A small-molecule ligand and the protein it binds are described below.
Small molecule (SMILES): O=P(O)(O)C[C@@H](O)Cn1cncn1

Binding-site contacts:
Ligand atom O12 contacts residue SER197 of chain 10.A at 2.6 Å (h-bond).
Ligand atom C3 contacts residue MN1 of chain 10.B at 3.2 Å.
Ligand atom C5 contacts residue HIS167 of chain 6.A at 3.3 Å.
Ligand atom N2 contacts residue GLU171 of chain 6.A at 3.8 Å.
Ligand atom C7 contacts residue GLU171 of chain 6.A at 3.5 Å.
Ligand atom C6 contacts residue MN1 of chain 10.C at 3.5 Å.
Ligand atom O13 contacts residue HIS45 of chain 6.A at 3.3 Å (h-bond).
Ligand atom N4 contacts residue GLU75 of chain 19.A at 3.1 Å (salt-bridge).
Ligand atom O13 contacts residue MN1 of chain 10.C at 2.4 Å.
Ligand atom C7 contacts residue GLU19 of chain 19.A at 3.4 Å.
Ligand atom C5 contacts residue MN1 of chain 10.B at 3.3 Å.
Ligand atom C7 contacts residue MN1 of chain 10.C at 3.5 Å.
Ligand atom C5 contacts residue MN1 of chain 10.C at 3.3 Å.
Ligand atom N1 contacts residue MN1 of chain 10.C at 2.3 Å.
Ligand atom O11 contacts residue LYS199 of chain 10.A at 2.7 Å (salt-bridge).
Ligand atom O13 contacts residue GLU19 of chain 19.A at 2.7 Å (salt-bridge).
Ligand atom O10 contacts residue LYS175 of chain 6.A at 2.7 Å (salt-bridge).
Ligand atom O10 contacts residue ARG119 of chain 10.A at 3.0 Å (salt-bridge).
Ligand atom C3 contacts residue LEU105 of chain 6.A at 3.8 Å (hydrophobic).
Ligand atom C5 contacts residue HIS168 of chain 6.A at 3.9 Å.
Ligand atom C5 contacts residue HIS72 of chain 19.A at 3.6 Å.
Ligand atom O10 contacts residue ARG97 of chain 10.A at 2.8 Å (salt-bridge).
Ligand atom N2 contacts residue MN1 of chain 10.C at 3.2 Å.
Ligand atom N4 contacts residue HIS168 of chain 6.A at 3.3 Å (h-bond).
Ligand atom C8 contacts residue GLU171 of chain 6.A at 3.5 Å.
Ligand atom P9 contacts residue SER197 of chain 10.A at 3.8 Å.
Ligand atom P9 contacts residue ARG119 of chain 10.A at 3.9 Å.
Ligand atom C6 contacts residue GLU171 of chain 6.A at 3.1 Å.
Ligand atom N1 contacts residue HIS167 of chain 6.A at 3.1 Å (h-bond).
Ligand atom N1 contacts residue HIS72 of chain 19.A at 3.3 Å (h-bond).
Ligand atom O12 contacts residue ARG97 of chain 10.A at 2.8 Å (salt-bridge).
Ligand atom C3 contacts residue GLU75 of chain 19.A at 3.8 Å.
Ligand atom N1 contacts residue GLU171 of chain 6.A at 3.1 Å (salt-bridge).
Ligand atom P9 contacts residue ARG97 of chain 10.A at 3.7 Å.
Ligand atom C5 contacts residue HIS71 of chain 19.A at 3.2 Å.
Ligand atom O11 contacts residue ARG119 of chain 10.A at 2.8 Å (salt-bridge).
Ligand atom O13 contacts residue HIS72 of chain 19.A at 3.1 Å (h-bond).
Ligand atom N4 contacts residue MN1 of chain 10.B at 2.2 Å.
Ligand atom N4 contacts residue HIS71 of chain 19.A at 3.0 Å (h-bond).
Ligand atom O13 contacts residue GLU171 of chain 6.A at 3.5 Å (salt-bridge).

Sequence of chain 6.A:
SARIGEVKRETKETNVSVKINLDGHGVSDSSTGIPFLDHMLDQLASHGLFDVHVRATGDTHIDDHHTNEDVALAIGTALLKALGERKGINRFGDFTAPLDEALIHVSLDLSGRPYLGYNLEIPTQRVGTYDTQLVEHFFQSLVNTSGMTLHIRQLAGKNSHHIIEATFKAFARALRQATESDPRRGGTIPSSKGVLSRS

Sequence of chain 19.A:
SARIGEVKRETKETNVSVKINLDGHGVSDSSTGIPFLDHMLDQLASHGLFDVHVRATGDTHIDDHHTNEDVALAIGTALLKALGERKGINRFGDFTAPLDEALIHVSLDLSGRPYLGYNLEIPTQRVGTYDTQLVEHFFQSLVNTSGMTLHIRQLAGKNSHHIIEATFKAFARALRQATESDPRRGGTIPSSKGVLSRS

Sequence of chain 10.A:
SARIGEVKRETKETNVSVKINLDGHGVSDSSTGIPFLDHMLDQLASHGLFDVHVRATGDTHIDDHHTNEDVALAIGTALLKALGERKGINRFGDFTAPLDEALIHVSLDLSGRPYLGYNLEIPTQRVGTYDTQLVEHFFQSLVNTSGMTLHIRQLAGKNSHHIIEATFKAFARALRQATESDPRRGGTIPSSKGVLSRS